This protein binds this small molecule.
Small molecule (SMILES): CC(C)=CCC/C(C)=C/CC/C(C)=C/CS[P](=O)(O)OP(=O)(O)O

Binding-site contacts:
Ligand atom O2B contacts residue ASP84 of chain 1.C at 3.2 Å (salt-bridge).
Ligand atom PB contacts residue TYR309 of chain 1.C at 3.5 Å.
Ligand atom PA contacts residue MG1 of chain 1.O at 3.2 Å.
Ligand atom O2B contacts residue MG1 of chain 1.O at 2.0 Å.
Ligand atom O1A contacts residue ARG169 of chain 1.C at 3.4 Å (salt-bridge).
Ligand atom PB contacts residue MG1 of chain 1.O at 3.3 Å.
Ligand atom C9 contacts residue PHE81 of chain 1.C at 3.4 Å (hydrophobic).
Ligand atom O3B contacts residue TYR309 of chain 1.C at 3.4 Å (h-bond).
Ligand atom O3B contacts residue ASN213 of chain 1.C at 3.1 Å (h-bond).
Ligand atom O3B contacts residue MG1 of chain 1.P at 2.1 Å.
Ligand atom O2A contacts residue MG1 of chain 1.N at 2.0 Å.
Ligand atom O2A contacts residue MG1 of chain 1.O at 2.1 Å.
Ligand atom O2B contacts residue LYS220 of chain 1.C at 3.0 Å (salt-bridge).
Ligand atom O3A contacts residue ASN213 of chain 1.C at 3.5 Å (h-bond).
Ligand atom C15 contacts residue TRP302 of chain 1.C at 3.5 Å (hydrophobic).
Ligand atom PA contacts residue MG1 of chain 1.N at 3.3 Å.
Ligand atom C13 contacts residue ASN299 of chain 1.C at 3.5 Å.
Ligand atom C12 contacts residue TYR61 of chain 1.C at 3.6 Å (hydrophobic).
Ligand atom C15 contacts residue ASN299 of chain 1.C at 3.4 Å.
Ligand atom O1A contacts residue ASN213 of chain 1.C at 2.8 Å (h-bond).
Ligand atom C9 contacts residue LEU77 of chain 1.C at 3.7 Å (hydrophobic).
Ligand atom O3A contacts residue MG1 of chain 1.P at 3.4 Å.
Ligand atom O1A contacts residue GLU221 of chain 1.C at 3.1 Å (salt-bridge).
Ligand atom C5 contacts residue VAL173 of chain 1.C at 3.6 Å (hydrophobic).
Ligand atom C13 contacts residue TYR61 of chain 1.C at 3.7 Å (hydrophobic).
Ligand atom O1B contacts residue PHE81 of chain 1.C at 3.2 Å.
Ligand atom O1A contacts residue MG1 of chain 1.P at 2.0 Å.
Ligand atom C5 contacts residue PHE147 of chain 1.C at 3.4 Å (hydrophobic).
Ligand atom PA contacts residue MG1 of chain 1.P at 3.2 Å.
Ligand atom O3B contacts residue SER217 of chain 1.C at 3.0 Å.
Ligand atom PB contacts residue MG1 of chain 1.P at 3.3 Å.
Ligand atom O3B contacts residue GLU221 of chain 1.C at 2.9 Å (salt-bridge).
Ligand atom O1B contacts residue TYR309 of chain 1.C at 2.5 Å (h-bond).
Ligand atom C11 contacts residue TYR61 of chain 1.C at 3.7 Å (hydrophobic).
Ligand atom C15 contacts residue ASN213 of chain 1.C at 3.6 Å.
Ligand atom O3A contacts residue MG1 of chain 1.O at 3.5 Å.
Ligand atom O2B contacts residue ARG308 of chain 1.C at 3.1 Å (salt-bridge).
Ligand atom O1B contacts residue ARG308 of chain 1.C at 2.8 Å (salt-bridge).
Ligand atom S1 contacts residue ARG169 of chain 1.C at 3.3 Å (salt-bridge).
Ligand atom O2A contacts residue ASP84 of chain 1.C at 3.0 Å (salt-bridge).

Sequence of chain 1.C:
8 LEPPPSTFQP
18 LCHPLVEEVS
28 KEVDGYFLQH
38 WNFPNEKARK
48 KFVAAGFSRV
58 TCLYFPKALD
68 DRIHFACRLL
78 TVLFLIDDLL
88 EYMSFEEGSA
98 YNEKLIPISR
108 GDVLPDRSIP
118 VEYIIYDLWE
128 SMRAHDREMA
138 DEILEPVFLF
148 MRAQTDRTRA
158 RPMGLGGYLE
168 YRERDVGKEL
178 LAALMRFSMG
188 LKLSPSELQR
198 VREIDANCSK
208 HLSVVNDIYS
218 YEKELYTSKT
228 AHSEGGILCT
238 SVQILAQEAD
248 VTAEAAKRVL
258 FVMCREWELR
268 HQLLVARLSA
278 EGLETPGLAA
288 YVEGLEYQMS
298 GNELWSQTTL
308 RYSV